Sequence of chain 1.K:
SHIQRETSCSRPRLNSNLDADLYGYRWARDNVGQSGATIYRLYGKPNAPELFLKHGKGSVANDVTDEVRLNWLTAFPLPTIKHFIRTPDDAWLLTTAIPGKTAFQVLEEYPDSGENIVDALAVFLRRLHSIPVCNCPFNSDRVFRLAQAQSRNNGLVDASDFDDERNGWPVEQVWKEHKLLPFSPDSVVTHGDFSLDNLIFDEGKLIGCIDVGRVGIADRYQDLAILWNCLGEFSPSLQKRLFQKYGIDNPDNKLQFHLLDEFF

The small molecule below binds the protein below.
Small molecule (SMILES): NC[C@H]1O[C@H](O[C@H]2[C@H](O)[C@@H](O[C@H]3O[C@H](CO)[C@@H](O)[C@H](N)[C@H]3O)[C@H](N)C[C@@H]2N)[C@H](O)[C@@H](O)[C@@H]1O

Binding-site contacts:
Ligand atom N3 contacts residue GLU270 of chain 1.K at 2.6 Å (salt-bridge).
Ligand atom O14 contacts residue CYS236 of chain 1.K at 3.5 Å.
Ligand atom C18 contacts residue GLU239 of chain 1.K at 3.7 Å.
Ligand atom C13 contacts residue ASP166 of chain 1.K at 4.0 Å.
Ligand atom C7 contacts residue GLU270 of chain 1.K at 3.5 Å.
Ligand atom C7 contacts residue ASP166 of chain 1.K at 3.6 Å.
Ligand atom O8 contacts residue PHE272 of chain 1.K at 3.5 Å (h-bond).
Ligand atom O8 contacts residue GLN36 of chain 1.K at 3.2 Å (h-bond).
Ligand atom O10 contacts residue ASP166 of chain 1.K at 3.9 Å.
Ligand atom O7 contacts residue ASP199 of chain 1.K at 2.6 Å (salt-bridge).
Ligand atom N1 contacts residue PHE272 of chain 1.K at 2.9 Å (h-bond).
Ligand atom C14 contacts residue ASP168 of chain 1.K at 3.8 Å.
Ligand atom O14 contacts residue ASN235 of chain 1.K at 3.6 Å (h-bond).
Ligand atom C15 contacts residue ASN235 of chain 1.K at 3.7 Å.
Ligand atom C5 contacts residue PHE272 of chain 1.K at 3.5 Å (hydrophobic).
Ligand atom O13 contacts residue PHE167 of chain 1.K at 4.0 Å.
Ligand atom C4 contacts residue GLN36 of chain 1.K at 3.8 Å.
Ligand atom C9 contacts residue ASP166 of chain 1.K at 3.9 Å.
Ligand atom O11 contacts residue ASP166 of chain 1.K at 4.0 Å.
Ligand atom N3 contacts residue PHE167 of chain 1.K at 3.7 Å.
Ligand atom C15 contacts residue ASP168 of chain 1.K at 3.7 Å.
Ligand atom C7 contacts residue ASP168 of chain 1.K at 3.8 Å.
Ligand atom C10 contacts residue ASP166 of chain 1.K at 3.4 Å.
Ligand atom O14 contacts residue GLU239 of chain 1.K at 2.6 Å (salt-bridge).
Ligand atom N3 contacts residue ASP166 of chain 1.K at 2.9 Å (salt-bridge).
Ligand atom C6 contacts residue PHE272 of chain 1.K at 3.2 Å (hydrophobic).
Ligand atom C16 contacts residue GLU239 of chain 1.K at 3.2 Å.
Ligand atom C11 contacts residue ASP269 of chain 1.K at 3.3 Å.
Ligand atom O5 contacts residue ASP166 of chain 1.K at 3.9 Å.
Ligand atom O7 contacts residue GLN36 of chain 1.K at 3.1 Å.
Ligand atom N2 contacts residue PHE272 of chain 1.K at 3.0 Å (h-bond).
Ligand atom O13 contacts residue ASP168 of chain 1.K at 3.1 Å (salt-bridge).
Ligand atom C8 contacts residue ASP166 of chain 1.K at 3.5 Å.
Ligand atom N3 contacts residue ASP168 of chain 1.K at 2.9 Å (salt-bridge).
Ligand atom C3 contacts residue ASP199 of chain 1.K at 3.6 Å.
Ligand atom C12 contacts residue ASP166 of chain 1.K at 3.8 Å.
Ligand atom C12 contacts residue GLU270 of chain 1.K at 3.4 Å.
Ligand atom N2 contacts residue ASP269 of chain 1.K at 2.8 Å (salt-bridge).
Ligand atom C12 contacts residue ASP269 of chain 1.K at 3.7 Å.
Ligand atom O11 contacts residue ASP168 of chain 1.K at 3.5 Å (salt-bridge).